A protein and the small-molecule ligand that binds it are described below.
Small molecule (SMILES): COc1ccc(C[C@H](NC(=O)[C@@H](CS)CC(C)C)C(=O)O)cc1

Binding-site contacts:
Ligand atom OXT contacts residue PRO168 of chain 1.A at 3.5 Å (h-bond).
Ligand atom CE1 contacts residue GLY169 of chain 1.A at 3.5 Å.
Ligand atom O1 contacts residue THR107 of chain 1.A at 3.6 Å.
Ligand atom CD1 contacts residue PRO168 of chain 1.A at 3.1 Å (hydrophobic).
Ligand atom CB contacts residue GLU143 of chain 1.A at 3.1 Å.
Ligand atom CZ contacts residue ARG167 of chain 1.A at 3.7 Å.
Ligand atom C6 contacts residue ILE165 of chain 1.A at 2.9 Å (hydrophobic).
Ligand atom CZ contacts residue GLY169 of chain 1.A at 3.8 Å.
Ligand atom OXT contacts residue HIS142 of chain 1.A at 3.3 Å (h-bond).
Ligand atom O contacts residue ZN1 of chain 1.C at 2.2 Å.
Ligand atom C6 contacts residue ARG167 of chain 1.A at 3.2 Å.
Ligand atom OXT contacts residue ZN1 of chain 1.C at 2.1 Å.
Ligand atom O contacts residue HIS146 of chain 1.A at 3.4 Å (h-bond).
Ligand atom CH contacts residue GLU106 of chain 1.A at 3.6 Å.
Ligand atom O contacts residue HIS142 of chain 1.A at 3.5 Å (h-bond).
Ligand atom CE1 contacts residue LEU170 of chain 1.A at 3.6 Å (hydrophobic).
Ligand atom CE1 contacts residue PRO168 of chain 1.A at 3.3 Å (hydrophobic).
Ligand atom S contacts residue LEU108 of chain 1.A at 3.7 Å.
Ligand atom C contacts residue HIS142 of chain 1.A at 3.5 Å.
Ligand atom OXT contacts residue HIS152 of chain 1.A at 2.7 Å (h-bond).
Ligand atom CZ contacts residue LEU170 of chain 1.A at 3.6 Å (hydrophobic).
Ligand atom OH contacts residue LEU170 of chain 1.A at 3.3 Å.
Ligand atom C6 contacts residue GLY169 of chain 1.A at 3.5 Å.
Ligand atom S contacts residue LEU170 of chain 1.A at 3.1 Å (h-bond).
Ligand atom CZ contacts residue HIS142 of chain 1.A at 3.6 Å.
Ligand atom C2 contacts residue PRO168 of chain 1.A at 3.6 Å (hydrophobic).
Ligand atom N contacts residue PRO168 of chain 1.A at 3.4 Å (h-bond).
Ligand atom CE1 contacts residue HIS142 of chain 1.A at 3.5 Å.
Ligand atom CB contacts residue GLY109 of chain 1.A at 3.7 Å.
Ligand atom CD1 contacts residue HIS142 of chain 1.A at 3.7 Å.
Ligand atom CE1 contacts residue ARG167 of chain 1.A at 3.0 Å.
Ligand atom OH contacts residue ARG167 of chain 1.A at 3.6 Å.
Ligand atom S contacts residue GLY169 of chain 1.A at 3.4 Å.
Ligand atom OH contacts residue GLY169 of chain 1.A at 3.4 Å (h-bond).
Ligand atom C contacts residue HIS152 of chain 1.A at 3.6 Å.
Ligand atom O1 contacts residue GLY109 of chain 1.A at 3.8 Å.
Ligand atom CA contacts residue GLY109 of chain 1.A at 3.5 Å.
Ligand atom C contacts residue ZN1 of chain 1.C at 2.4 Å.
Ligand atom O1 contacts residue LEU108 of chain 1.A at 2.8 Å (h-bond).
Ligand atom O contacts residue GLU143 of chain 1.A at 3.3 Å (salt-bridge).

Sequence of chain 1.A:
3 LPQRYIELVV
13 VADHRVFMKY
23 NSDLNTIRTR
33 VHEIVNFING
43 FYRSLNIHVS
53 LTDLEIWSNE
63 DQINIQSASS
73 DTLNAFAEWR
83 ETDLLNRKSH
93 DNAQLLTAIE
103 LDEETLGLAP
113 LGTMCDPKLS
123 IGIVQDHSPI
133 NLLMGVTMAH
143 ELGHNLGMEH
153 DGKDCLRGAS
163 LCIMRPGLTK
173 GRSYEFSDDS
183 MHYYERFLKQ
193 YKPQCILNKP